Sequence of chain 1.A:
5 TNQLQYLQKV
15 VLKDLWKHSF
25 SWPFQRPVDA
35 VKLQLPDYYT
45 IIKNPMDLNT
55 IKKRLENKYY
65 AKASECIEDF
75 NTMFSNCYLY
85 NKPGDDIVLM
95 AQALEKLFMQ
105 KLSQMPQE

Binding-site contacts:
Ligand atom C28 contacts residue LEU37 of chain 1.A at 4.0 Å (hydrophobic).
Ligand atom C3 contacts residue TRP26 of chain 1.A at 4.0 Å (hydrophobic).
Ligand atom N14 contacts residue ILE91 of chain 1.A at 3.6 Å.
Ligand atom C18 contacts residue ASN85 of chain 1.A at 3.9 Å.
Ligand atom N11 contacts residue LEU37 of chain 1.A at 4.0 Å.
Ligand atom C21 contacts residue ASN85 of chain 1.A at 3.6 Å.
Ligand atom C3 contacts residue LEU37 of chain 1.A at 3.6 Å (hydrophobic).
Ligand atom F19 contacts residue TYR84 of chain 1.A at 3.4 Å.
Ligand atom C28 contacts residue ILE91 of chain 1.A at 4.0 Å (hydrophobic).
Ligand atom C13 contacts residue ILE91 of chain 1.A at 3.7 Å (hydrophobic).
Ligand atom C15 contacts residue PHE28 of chain 1.A at 3.6 Å (hydrophobic).
Ligand atom F20 contacts residue LEU39 of chain 1.A at 3.1 Å.
Ligand atom C8 contacts residue LEU37 of chain 1.A at 3.6 Å (hydrophobic).
Ligand atom F19 contacts residue ASN85 of chain 1.A at 3.3 Å.
Ligand atom N29 contacts residue LEU37 of chain 1.A at 3.4 Å.
Ligand atom F20 contacts residue LEU37 of chain 1.A at 4.0 Å.
Ligand atom O2 contacts residue LEU37 of chain 1.A at 3.9 Å.
Ligand atom N22 contacts residue ILE91 of chain 1.A at 4.2 Å.
Ligand atom C10 contacts residue LEU37 of chain 1.A at 3.5 Å (hydrophobic).
Ligand atom C7 contacts residue LEU37 of chain 1.A at 4.1 Å (hydrophobic).
Ligand atom C1 contacts residue TRP26 of chain 1.A at 3.6 Å (hydrophobic).
Ligand atom C7 contacts residue TRP26 of chain 1.A at 4.1 Å (hydrophobic).
Ligand atom N11 contacts residue PRO27 of chain 1.A at 3.4 Å (h-bond).
Ligand atom C16 contacts residue ASN85 of chain 1.A at 3.8 Å.
Ligand atom C12 contacts residue VAL32 of chain 1.A at 4.2 Å (hydrophobic).
Ligand atom C27 contacts residue ILE91 of chain 1.A at 3.7 Å (hydrophobic).
Ligand atom F19 contacts residue LEU39 of chain 1.A at 3.8 Å.
Ligand atom F20 contacts residue VAL32 of chain 1.A at 3.3 Å.
Ligand atom C15 contacts residue VAL32 of chain 1.A at 4.2 Å (hydrophobic).
Ligand atom C16 contacts residue ILE91 of chain 1.A at 4.0 Å (hydrophobic).
Ligand atom C12 contacts residue PRO27 of chain 1.A at 3.3 Å (hydrophobic).
Ligand atom F19 contacts residue TYR42 of chain 1.A at 3.7 Å.
Ligand atom C8 contacts residue TRP26 of chain 1.A at 4.0 Å (hydrophobic).
Ligand atom O17 contacts residue CYS81 of chain 1.A at 3.9 Å.
Ligand atom C18 contacts residue LEU39 of chain 1.A at 3.9 Å (hydrophobic).
Ligand atom O17 contacts residue ILE91 of chain 1.A at 4.2 Å.
Ligand atom O17 contacts residue ASN85 of chain 1.A at 3.2 Å (h-bond).
Ligand atom N14 contacts residue VAL32 of chain 1.A at 4.1 Å.
Ligand atom C15 contacts residue ILE91 of chain 1.A at 3.5 Å (hydrophobic).
Ligand atom N9 contacts residue LEU37 of chain 1.A at 3.7 Å.

A small-molecule ligand and the protein it binds are described below.
Small molecule (SMILES): COc1cc(C(=O)NC2CCN(C)CC2)ccc1Nc1ncc2c(n1)N(C1CCCC1)CC(F)(F)C(=O)N2C